Binding-site contacts:
Ligand atom C contacts residue ASN50 of chain 1.B at 3.7 Å.
Ligand atom O contacts residue ASN50 of chain 1.B at 2.8 Å (h-bond).
Ligand atom O contacts residue ILE87 of chain 1.B at 3.5 Å.
Ligand atom C contacts residue TRP79 of chain 1.B at 3.6 Å (hydrophobic).
Ligand atom N1 contacts residue TRP79 of chain 1.B at 3.4 Å.
Ligand atom CG contacts residue PO41 of chain 1.K at 3.5 Å.
Ligand atom CA contacts residue TRP79 of chain 1.B at 3.5 Å (hydrophobic).
Ligand atom C4 contacts residue TYR101 of chain 1.B at 3.6 Å (hydrophobic).
Ligand atom O contacts residue TRP99 of chain 1.B at 3.6 Å.
Ligand atom N contacts residue TRP85 of chain 1.B at 3.6 Å.
Ligand atom O contacts residue PHE77 of chain 1.B at 3.7 Å.
Ligand atom C5 contacts residue TRP79 of chain 1.B at 3.4 Å (hydrophobic).
Ligand atom N1 contacts residue PHE77 of chain 1.B at 2.8 Å (h-bond).
Ligand atom CG contacts residue HIS96 of chain 1.B at 3.6 Å.
Ligand atom C4 contacts residue TRP99 of chain 1.B at 3.6 Å (hydrophobic).
Ligand atom C contacts residue TRP99 of chain 1.B at 3.6 Å (hydrophobic).
Ligand atom SD contacts residue HIS96 of chain 1.B at 3.7 Å.
Ligand atom O5 contacts residue SER78 of chain 1.B at 3.6 Å.
Ligand atom C5 contacts residue TRP85 of chain 1.B at 3.5 Å (hydrophobic).
Ligand atom CA contacts residue PO41 of chain 1.K at 3.2 Å.
Ligand atom O contacts residue PRO51 of chain 1.B at 3.5 Å.
Ligand atom C4 contacts residue TRP79 of chain 1.B at 3.6 Å (hydrophobic).
Ligand atom O contacts residue MET54 of chain 1.B at 3.6 Å.
Ligand atom N contacts residue TRP99 of chain 1.B at 3.4 Å (h-bond).
Ligand atom CA contacts residue TRP99 of chain 1.B at 3.7 Å (hydrophobic).
Ligand atom C5 contacts residue TYR101 of chain 1.B at 3.5 Å (hydrophobic).
Ligand atom CB contacts residue HIS96 of chain 1.B at 3.7 Å.
Ligand atom CA contacts residue TRP85 of chain 1.B at 3.7 Å (hydrophobic).
Ligand atom O contacts residue ASN50 of chain 1.B at 3.5 Å.
Ligand atom C4 contacts residue TRP85 of chain 1.B at 3.6 Å (hydrophobic).
Ligand atom O contacts residue HIS96 of chain 1.B at 3.6 Å.
Ligand atom N contacts residue PO41 of chain 1.K at 3.5 Å (h-bond).
Ligand atom O5 contacts residue TRP85 of chain 1.B at 3.6 Å.
Ligand atom O5 contacts residue TRP79 of chain 1.B at 3.0 Å (h-bond).
Ligand atom O contacts residue PO41 of chain 1.K at 2.8 Å (h-bond).
Ligand atom C contacts residue PO41 of chain 1.K at 3.2 Å.
Ligand atom O5 contacts residue TYR101 of chain 1.B at 2.8 Å (h-bond).
Ligand atom CB contacts residue ILE87 of chain 1.B at 3.7 Å (hydrophobic).
Ligand atom O contacts residue TRP99 of chain 1.B at 2.8 Å (h-bond).
Ligand atom C contacts residue PHE77 of chain 1.B at 3.6 Å (hydrophobic).

Sequence of chain 1.B:
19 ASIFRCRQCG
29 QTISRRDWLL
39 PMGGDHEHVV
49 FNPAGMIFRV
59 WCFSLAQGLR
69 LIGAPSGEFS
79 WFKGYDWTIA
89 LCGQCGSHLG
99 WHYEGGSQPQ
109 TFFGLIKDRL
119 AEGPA

The protein below binds the small molecule below.
Small molecule (SMILES): CSCC[C@H](NC(=O)[C@H](C)N)C(=O)N[C@@H](CCC(N)=O)C(=O)N[C@H]1CC(=O)NC1=O